Sequence of chain 1.A:
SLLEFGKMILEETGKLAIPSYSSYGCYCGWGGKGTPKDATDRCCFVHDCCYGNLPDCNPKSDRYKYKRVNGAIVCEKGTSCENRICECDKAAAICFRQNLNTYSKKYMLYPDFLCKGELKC

Binding-site contacts:
Ligand atom C8 contacts residue ILE18 of chain 1.A at 4.3 Å (hydrophobic).
Ligand atom C6 contacts residue ILE18 of chain 1.A at 3.4 Å (hydrophobic).
Ligand atom C4 contacts residue ILE18 of chain 1.A at 4.3 Å (hydrophobic).
Ligand atom C5 contacts residue ILE18 of chain 1.A at 3.7 Å (hydrophobic).
Ligand atom C3 contacts residue LEU2 of chain 1.A at 3.2 Å (hydrophobic).
Ligand atom C7 contacts residue ILE18 of chain 1.A at 3.7 Å (hydrophobic).
Ligand atom C1 contacts residue GLY29 of chain 1.A at 4.2 Å.
Ligand atom O1 contacts residue GLY29 of chain 1.A at 3.0 Å (h-bond).
Ligand atom C4 contacts residue LEU2 of chain 1.A at 4.2 Å (hydrophobic).
Ligand atom C2 contacts residue LEU2 of chain 1.A at 3.5 Å (hydrophobic).

This protein binds this small molecule.
Small molecule (SMILES): O=c1ccc2ccccc2o1